Binding-site contacts:
Ligand atom N21 contacts residue HIS377 of chain 1.D at 3.5 Å (h-bond).
Ligand atom N18 contacts residue THR378 of chain 1.D at 3.8 Å.
Ligand atom N17 contacts residue PO41 of chain 1.N at 3.6 Å (h-bond).
Ligand atom O4 contacts residue ASN484 of chain 1.D at 3.5 Å (h-bond).
Ligand atom C4 contacts residue GLY675 of chain 1.D at 3.9 Å.
Ligand atom O4 contacts residue GLY675 of chain 1.D at 2.9 Å (h-bond).
Ligand atom O3 contacts residue SER674 of chain 1.D at 3.1 Å (h-bond).
Ligand atom N17 contacts residue LEU136 of chain 1.D at 3.5 Å.
Ligand atom C2 contacts residue TYR573 of chain 1.D at 4.0 Å (hydrophobic).
Ligand atom N17 contacts residue HIS377 of chain 1.D at 3.6 Å.
Ligand atom C3 contacts residue PO41 of chain 1.N at 3.7 Å.
Ligand atom O3 contacts residue GLU672 of chain 1.D at 2.5 Å (salt-bridge).
Ligand atom C6 contacts residue GLY135 of chain 1.D at 3.8 Å.
Ligand atom O6 contacts residue VAL455 of chain 1.D at 3.8 Å.
Ligand atom N18 contacts residue PO41 of chain 1.N at 4.0 Å.
Ligand atom N1 contacts residue PO41 of chain 1.N at 3.1 Å (h-bond).
Ligand atom O2 contacts residue PO41 of chain 1.N at 3.0 Å (h-bond).
Ligand atom N18 contacts residue HIS377 of chain 1.D at 3.4 Å.
Ligand atom O3 contacts residue ALA673 of chain 1.D at 3.1 Å (h-bond).
Ligand atom O3 contacts residue GLY675 of chain 1.D at 3.3 Å (h-bond).
Ligand atom O6 contacts residue ASN484 of chain 1.D at 3.4 Å (h-bond).
Ligand atom N21 contacts residue PO41 of chain 1.N at 3.8 Å.
Ligand atom C6 contacts residue ASN484 of chain 1.D at 3.7 Å.
Ligand atom C2 contacts residue HIS377 of chain 1.D at 3.5 Å.
Ligand atom N21 contacts residue THR378 of chain 1.D at 2.9 Å (h-bond).
Ligand atom O2 contacts residue TYR573 of chain 1.D at 2.7 Å (h-bond).
Ligand atom O2 contacts residue GLU672 of chain 1.D at 3.2 Å (salt-bridge).
Ligand atom O6 contacts residue HIS377 of chain 1.D at 2.7 Å (h-bond).
Ligand atom O4 contacts residue SER674 of chain 1.D at 3.7 Å.
Ligand atom C1 contacts residue THR378 of chain 1.D at 3.8 Å.
Ligand atom C2 contacts residue PO41 of chain 1.N at 3.7 Å.
Ligand atom O6 contacts residue LEU139 of chain 1.D at 3.9 Å.
Ligand atom N18 contacts residue LEU136 of chain 1.D at 3.8 Å.
Ligand atom C5 contacts residue PO41 of chain 1.N at 3.4 Å.
Ligand atom C1 contacts residue HIS377 of chain 1.D at 3.4 Å.
Ligand atom C1 contacts residue PO41 of chain 1.N at 3.2 Å.
Ligand atom C6 contacts residue HIS377 of chain 1.D at 3.7 Å.
Ligand atom C2 contacts residue GLU672 of chain 1.D at 3.8 Å.
Ligand atom C3 contacts residue GLU672 of chain 1.D at 3.2 Å.
Ligand atom O2 contacts residue THR378 of chain 1.D at 4.0 Å.

This protein binds this small molecule.
Small molecule (SMILES): OC[C@@H]1[C@@H](O)[C@H](O)[C@@H](O)c2nnnn21

Sequence of chain 1.D:
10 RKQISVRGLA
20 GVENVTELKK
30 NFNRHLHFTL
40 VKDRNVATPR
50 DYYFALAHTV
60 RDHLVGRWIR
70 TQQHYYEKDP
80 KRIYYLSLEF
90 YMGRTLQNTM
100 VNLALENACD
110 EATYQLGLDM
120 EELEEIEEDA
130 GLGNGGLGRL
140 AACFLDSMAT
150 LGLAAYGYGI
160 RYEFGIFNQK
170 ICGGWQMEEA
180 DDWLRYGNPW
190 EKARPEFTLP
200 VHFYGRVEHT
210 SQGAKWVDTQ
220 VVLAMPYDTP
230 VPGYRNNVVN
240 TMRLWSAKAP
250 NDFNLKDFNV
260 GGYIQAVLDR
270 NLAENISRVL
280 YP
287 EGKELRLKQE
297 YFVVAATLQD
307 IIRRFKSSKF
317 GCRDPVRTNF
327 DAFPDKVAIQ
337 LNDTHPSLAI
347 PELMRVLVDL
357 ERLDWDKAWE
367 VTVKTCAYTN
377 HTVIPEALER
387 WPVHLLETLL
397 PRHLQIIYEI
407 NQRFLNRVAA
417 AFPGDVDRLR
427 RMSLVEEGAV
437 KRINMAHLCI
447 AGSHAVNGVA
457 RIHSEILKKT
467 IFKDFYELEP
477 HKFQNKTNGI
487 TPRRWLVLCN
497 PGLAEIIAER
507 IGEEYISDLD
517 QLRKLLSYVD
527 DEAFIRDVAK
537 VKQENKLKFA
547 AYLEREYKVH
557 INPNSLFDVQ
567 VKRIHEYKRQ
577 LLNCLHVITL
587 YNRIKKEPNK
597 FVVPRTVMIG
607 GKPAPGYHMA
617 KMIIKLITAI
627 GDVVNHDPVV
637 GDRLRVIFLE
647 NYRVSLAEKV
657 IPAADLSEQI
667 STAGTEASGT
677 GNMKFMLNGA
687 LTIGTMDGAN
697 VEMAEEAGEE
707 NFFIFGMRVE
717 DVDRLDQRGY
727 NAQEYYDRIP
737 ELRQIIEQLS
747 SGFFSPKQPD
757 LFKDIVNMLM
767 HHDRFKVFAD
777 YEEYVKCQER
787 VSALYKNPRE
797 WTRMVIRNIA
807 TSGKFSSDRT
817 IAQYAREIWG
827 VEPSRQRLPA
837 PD